Binding-site contacts:
Ligand atom O contacts residue LEU13 of chain 1.A at 3.3 Å.
Ligand atom C contacts residue SER33 of chain 1.A at 3.2 Å.
Ligand atom CG contacts residue TRP67 of chain 1.A at 3.4 Å (hydrophobic).
Ligand atom N contacts residue ALA34 of chain 1.A at 3.8 Å.
Ligand atom NE2 contacts residue SER76 of chain 1.A at 3.1 Å (h-bond).
Ligand atom CA contacts residue ALA34 of chain 1.A at 3.6 Å (hydrophobic).
Ligand atom N contacts residue LEA1 of chain 1.E at 3.6 Å.
Ligand atom OE1 contacts residue LEU98 of chain 1.A at 3.7 Å.
Ligand atom O contacts residue SER33 of chain 1.A at 3.1 Å (h-bond).
Ligand atom CB contacts residue TYR42 of chain 1.A at 3.7 Å (hydrophobic).
Ligand atom CB contacts residue TRP108 of chain 2.B at 3.6 Å (hydrophobic).
Ligand atom CA contacts residue LEA1 of chain 1.E at 2.4 Å.
Ligand atom O contacts residue TRP67 of chain 1.A at 3.6 Å.
Ligand atom CA contacts residue SER33 of chain 1.A at 3.3 Å.
Ligand atom CA contacts residue TRP108 of chain 2.B at 3.4 Å (hydrophobic).
Ligand atom CB contacts residue LEA1 of chain 1.E at 3.7 Å.
Ligand atom C contacts residue LEA1 of chain 1.E at 3.1 Å.
Ligand atom CG contacts residue TYR42 of chain 1.A at 3.6 Å (hydrophobic).
Ligand atom CE1 contacts residue TRP67 of chain 1.A at 3.4 Å (hydrophobic).
Ligand atom CG contacts residue ALA105 of chain 2.B at 3.9 Å (hydrophobic).
Ligand atom CB contacts residue TRP67 of chain 1.A at 3.7 Å (hydrophobic).
Ligand atom N contacts residue LEA1 of chain 1.E at 1.3 Å.
Ligand atom NE2 contacts residue TRP67 of chain 1.A at 3.5 Å.
Ligand atom CG contacts residue ALA34 of chain 1.A at 3.2 Å (hydrophobic).
Ligand atom CB contacts residue TRP67 of chain 1.A at 3.8 Å (hydrophobic).
Ligand atom CD2 contacts residue SER76 of chain 1.A at 3.9 Å.
Ligand atom OE1 contacts residue THR78 of chain 1.A at 2.6 Å (h-bond).
Ligand atom CA contacts residue LEA1 of chain 1.E at 3.6 Å.
Ligand atom CD contacts residue TRP108 of chain 2.B at 3.5 Å (hydrophobic).
Ligand atom SG contacts residue LEA1 of chain 1.E at 1.8 Å.
Ligand atom OE1 contacts residue TRP67 of chain 1.A at 3.8 Å.
Ligand atom CD contacts residue LEA1 of chain 1.E at 3.6 Å.
Ligand atom O contacts residue LEA1 of chain 1.E at 3.5 Å.
Ligand atom O contacts residue SER33 of chain 1.A at 3.7 Å.
Ligand atom CD contacts residue ALA34 of chain 1.A at 3.7 Å (hydrophobic).
Ligand atom O contacts residue ALA34 of chain 1.A at 3.4 Å.
Ligand atom CD contacts residue THR78 of chain 1.A at 3.8 Å.
Ligand atom CB contacts residue LEA1 of chain 1.E at 2.8 Å.
Ligand atom CG contacts residue VAL35 of chain 1.A at 3.5 Å (hydrophobic).
Ligand atom NE2 contacts residue TRP96 of chain 1.A at 3.3 Å.

This small molecule binds to this protein.
Small molecule (SMILES): NC(=O)CC[C@H](NC(=O)[C@@H]1CCCN1C(=O)[C@@H](N)Cc1c[nH]cn1)C(=O)NCC(=O)N1CCC[C@H]1C(=O)N1CCC[C@H]1C(=O)N[C@@H](CS)C(=O)N[C@@H](CCCC[NH3+])C(N)=O

Sequence of chain 1.A:
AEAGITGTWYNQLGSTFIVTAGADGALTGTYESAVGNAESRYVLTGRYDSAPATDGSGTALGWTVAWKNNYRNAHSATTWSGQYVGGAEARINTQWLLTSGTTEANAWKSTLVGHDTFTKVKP

Sequence of chain 2.B:
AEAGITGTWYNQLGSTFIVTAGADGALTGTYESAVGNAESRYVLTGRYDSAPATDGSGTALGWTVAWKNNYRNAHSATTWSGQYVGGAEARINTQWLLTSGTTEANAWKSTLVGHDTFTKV